Sequence of chain 1.C:
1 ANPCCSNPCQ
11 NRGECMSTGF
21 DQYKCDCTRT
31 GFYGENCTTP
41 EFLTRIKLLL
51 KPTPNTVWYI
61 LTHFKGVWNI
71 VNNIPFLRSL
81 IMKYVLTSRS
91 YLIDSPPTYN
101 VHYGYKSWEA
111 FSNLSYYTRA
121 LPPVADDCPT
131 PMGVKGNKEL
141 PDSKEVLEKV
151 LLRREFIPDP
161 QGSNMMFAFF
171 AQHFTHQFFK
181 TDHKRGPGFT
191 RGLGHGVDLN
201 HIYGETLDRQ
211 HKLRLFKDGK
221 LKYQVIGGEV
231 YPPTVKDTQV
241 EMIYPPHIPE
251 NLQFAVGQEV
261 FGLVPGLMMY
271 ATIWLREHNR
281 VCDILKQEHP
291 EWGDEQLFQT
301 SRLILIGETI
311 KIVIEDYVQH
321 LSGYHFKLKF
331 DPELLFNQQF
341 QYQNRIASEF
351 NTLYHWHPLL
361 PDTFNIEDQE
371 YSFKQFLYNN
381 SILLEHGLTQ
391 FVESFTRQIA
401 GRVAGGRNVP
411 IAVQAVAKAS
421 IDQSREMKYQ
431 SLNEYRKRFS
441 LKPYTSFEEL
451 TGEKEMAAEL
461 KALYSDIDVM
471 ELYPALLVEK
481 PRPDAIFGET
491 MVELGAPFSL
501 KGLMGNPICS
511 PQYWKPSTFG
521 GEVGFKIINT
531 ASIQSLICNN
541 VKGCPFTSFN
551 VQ

Sequence of chain 1.D:
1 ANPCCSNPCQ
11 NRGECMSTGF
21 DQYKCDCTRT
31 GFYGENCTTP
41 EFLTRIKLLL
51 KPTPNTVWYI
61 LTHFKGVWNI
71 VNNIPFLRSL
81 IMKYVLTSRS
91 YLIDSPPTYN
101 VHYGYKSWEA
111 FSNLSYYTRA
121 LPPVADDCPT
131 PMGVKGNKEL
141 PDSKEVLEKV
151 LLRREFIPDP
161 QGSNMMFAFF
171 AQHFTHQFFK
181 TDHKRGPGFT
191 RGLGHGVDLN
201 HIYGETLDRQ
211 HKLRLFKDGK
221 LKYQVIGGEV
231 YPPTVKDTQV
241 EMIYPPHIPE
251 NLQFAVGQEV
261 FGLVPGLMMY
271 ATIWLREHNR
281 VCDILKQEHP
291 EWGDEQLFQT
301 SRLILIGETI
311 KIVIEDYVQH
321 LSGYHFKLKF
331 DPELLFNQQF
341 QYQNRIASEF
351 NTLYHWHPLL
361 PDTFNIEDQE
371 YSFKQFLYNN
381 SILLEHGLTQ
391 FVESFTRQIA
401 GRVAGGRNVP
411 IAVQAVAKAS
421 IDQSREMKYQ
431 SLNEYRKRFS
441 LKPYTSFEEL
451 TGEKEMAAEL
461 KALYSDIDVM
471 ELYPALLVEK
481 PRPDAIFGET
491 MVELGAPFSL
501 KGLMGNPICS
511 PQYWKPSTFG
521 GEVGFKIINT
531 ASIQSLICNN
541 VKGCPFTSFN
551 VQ

Binding-site contacts:
Ligand atom C8 contacts residue ARG185 of chain 1.D at 4.0 Å.
Ligand atom C1 contacts residue ARG185 of chain 1.D at 4.0 Å.
Ligand atom C5 contacts residue ARG185 of chain 1.D at 4.2 Å.
Ligand atom C6 contacts residue PHE189 of chain 1.D at 3.7 Å (hydrophobic).
Ligand atom O3 contacts residue ARG185 of chain 1.D at 4.2 Å.
Ligand atom N2 contacts residue ARG185 of chain 1.D at 4.3 Å.
Ligand atom C1 contacts residue TYR116 of chain 1.D at 4.0 Å (hydrophobic).
Ligand atom C4 contacts residue ARG185 of chain 1.D at 3.8 Å.
Ligand atom O5 contacts residue GLU109 of chain 1.D at 3.6 Å.
Ligand atom C2 contacts residue LEU207 of chain 1.C at 4.3 Å (hydrophobic).
Ligand atom O5 contacts residue TYR116 of chain 1.D at 3.5 Å.
Ligand atom C5 contacts residue PHE189 of chain 1.D at 3.9 Å (hydrophobic).
Ligand atom O5 contacts residue LEU207 of chain 1.C at 4.3 Å.
Ligand atom C2 contacts residue ARG185 of chain 1.D at 4.0 Å.
Ligand atom N2 contacts residue ASN113 of chain 1.D at 3.0 Å (h-bond).
Ligand atom C8 contacts residue ASN113 of chain 1.D at 4.3 Å.
Ligand atom C4 contacts residue LEU207 of chain 1.C at 3.9 Å (hydrophobic).
Ligand atom O5 contacts residue ASN113 of chain 1.D at 2.3 Å (h-bond).
Ligand atom O6 contacts residue ASP208 of chain 1.C at 3.8 Å.
Ligand atom C2 contacts residue GLU109 of chain 1.D at 4.2 Å.
Ligand atom O4 contacts residue ARG185 of chain 1.D at 2.9 Å (salt-bridge).
Ligand atom C6 contacts residue TYR116 of chain 1.D at 3.6 Å (hydrophobic).
Ligand atom O7 contacts residue ARG185 of chain 1.D at 2.8 Å (salt-bridge).
Ligand atom C4 contacts residue ASN113 of chain 1.D at 4.2 Å.
Ligand atom C3 contacts residue ASN113 of chain 1.D at 3.8 Å.
Ligand atom C3 contacts residue LEU207 of chain 1.C at 4.3 Å (hydrophobic).
Ligand atom C1 contacts residue GLU109 of chain 1.D at 3.7 Å.
Ligand atom C5 contacts residue ASN113 of chain 1.D at 3.6 Å.
Ligand atom C2 contacts residue ASN113 of chain 1.D at 2.5 Å.
Ligand atom O3 contacts residue LEU207 of chain 1.C at 4.2 Å.
Ligand atom C7 contacts residue ASN113 of chain 1.D at 3.7 Å.
Ligand atom O7 contacts residue LEU207 of chain 1.C at 3.8 Å.
Ligand atom C7 contacts residue ARG185 of chain 1.D at 3.8 Å.
Ligand atom O5 contacts residue PHE189 of chain 1.D at 4.3 Å.
Ligand atom C3 contacts residue ARG185 of chain 1.D at 3.8 Å.
Ligand atom O6 contacts residue TYR116 of chain 1.D at 3.6 Å (h-bond).
Ligand atom O7 contacts residue ASN113 of chain 1.D at 3.9 Å.
Ligand atom O6 contacts residue LEU207 of chain 1.C at 4.0 Å.
Ligand atom C8 contacts residue PHE189 of chain 1.D at 4.0 Å (hydrophobic).
Ligand atom C1 contacts residue ASN113 of chain 1.D at 1.4 Å.

This small molecule binds to this protein.
Small molecule (SMILES): CC(=O)N[C@H]1[C@H](O[C@H]2[C@H](O)[C@@H](NC(C)=O)CO[C@@H]2CO)O[C@H](CO)[C@@H](O)[C@@H]1O